Sequence of chain 1.C:
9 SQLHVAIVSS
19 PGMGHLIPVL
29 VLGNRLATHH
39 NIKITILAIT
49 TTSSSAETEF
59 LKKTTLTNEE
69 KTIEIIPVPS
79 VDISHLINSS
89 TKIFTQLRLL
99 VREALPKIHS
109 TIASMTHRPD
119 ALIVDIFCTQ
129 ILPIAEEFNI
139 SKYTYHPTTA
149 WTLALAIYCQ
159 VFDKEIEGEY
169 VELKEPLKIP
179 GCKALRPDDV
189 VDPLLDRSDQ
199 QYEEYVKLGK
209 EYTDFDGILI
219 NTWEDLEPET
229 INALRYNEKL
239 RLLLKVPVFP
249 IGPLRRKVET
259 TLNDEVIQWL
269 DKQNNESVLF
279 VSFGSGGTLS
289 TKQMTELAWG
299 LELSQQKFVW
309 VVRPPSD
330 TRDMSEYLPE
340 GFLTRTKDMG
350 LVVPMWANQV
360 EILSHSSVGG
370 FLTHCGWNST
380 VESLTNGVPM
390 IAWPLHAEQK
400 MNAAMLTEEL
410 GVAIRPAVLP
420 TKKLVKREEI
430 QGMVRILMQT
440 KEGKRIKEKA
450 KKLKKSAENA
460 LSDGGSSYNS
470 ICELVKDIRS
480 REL

Binding-site contacts:
Ligand atom CAD contacts residue TYR203 of chain 1.C at 3.6 Å (hydrophobic).
Ligand atom CAN contacts residue ALA396 of chain 1.C at 4.0 Å (hydrophobic).
Ligand atom CAL contacts residue GLU397 of chain 1.C at 3.4 Å.
Ligand atom CAJ contacts residue ALA396 of chain 1.C at 3.6 Å (hydrophobic).
Ligand atom CAG contacts residue PHE125 of chain 1.C at 4.3 Å (hydrophobic).
Ligand atom CAE contacts residue PRO191 of chain 1.C at 3.9 Å (hydrophobic).
Ligand atom OAI contacts residue ILE124 of chain 1.C at 3.9 Å.
Ligand atom CAJ contacts residue PHE125 of chain 1.C at 3.7 Å (hydrophobic).
Ligand atom CAF contacts residue GLU397 of chain 1.C at 3.8 Å.
Ligand atom CAF contacts residue ALA396 of chain 1.C at 3.7 Å (hydrophobic).
Ligand atom OAH contacts residue ILE91 of chain 1.C at 4.0 Å.
Ligand atom CAA contacts residue PHE125 of chain 1.C at 3.3 Å (hydrophobic).
Ligand atom OAI contacts residue GLU397 of chain 1.C at 3.2 Å.
Ligand atom CAK contacts residue ALA396 of chain 1.C at 3.7 Å (hydrophobic).
Ligand atom OAC contacts residue ALA396 of chain 1.C at 4.1 Å.
Ligand atom CAA contacts residue PHE92 of chain 1.C at 3.6 Å (hydrophobic).
Ligand atom CAK contacts residue PHE92 of chain 1.C at 4.2 Å (hydrophobic).
Ligand atom CAA contacts residue ILE91 of chain 1.C at 3.8 Å (hydrophobic).
Ligand atom OAB contacts residue THR146 of chain 1.C at 4.3 Å.
Ligand atom CAD contacts residue VAL189 of chain 1.C at 4.1 Å (hydrophobic).
Ligand atom CAG contacts residue ALA396 of chain 1.C at 3.9 Å (hydrophobic).
Ligand atom OAC contacts residue U2F1 of chain 1.L at 3.0 Å.
Ligand atom CAF contacts residue U2F1 of chain 1.L at 3.6 Å.
Ligand atom CAM contacts residue ALA396 of chain 1.C at 4.0 Å (hydrophobic).
Ligand atom OAB contacts residue HIS144 of chain 1.C at 4.0 Å.
Ligand atom CAN contacts residue GLU397 of chain 1.C at 3.9 Å.
Ligand atom OAC contacts residue PHE125 of chain 1.C at 3.9 Å.
Ligand atom CAJ contacts residue U2F1 of chain 1.L at 3.8 Å.
Ligand atom CAE contacts residue TYR203 of chain 1.C at 4.3 Å (hydrophobic).
Ligand atom CAK contacts residue PHE125 of chain 1.C at 3.8 Å (hydrophobic).
Ligand atom CAL contacts residue ILE124 of chain 1.C at 4.2 Å (hydrophobic).
Ligand atom OAB contacts residue THR150 of chain 1.C at 3.7 Å.
Ligand atom OAH contacts residue PHE125 of chain 1.C at 4.1 Å.
Ligand atom CAF contacts residue PHE125 of chain 1.C at 4.2 Å (hydrophobic).
Ligand atom CAE contacts residue PHE92 of chain 1.C at 3.7 Å (hydrophobic).
Ligand atom CAM contacts residue PHE92 of chain 1.C at 3.9 Å (hydrophobic).
Ligand atom CAA contacts residue LEU95 of chain 1.C at 4.1 Å (hydrophobic).
Ligand atom OAB contacts residue GLU397 of chain 1.C at 3.4 Å.
Ligand atom CAN contacts residue ILE124 of chain 1.C at 4.3 Å (hydrophobic).
Ligand atom CAG contacts residue PHE92 of chain 1.C at 3.4 Å (hydrophobic).

The small molecule below binds the protein below.
Small molecule (SMILES): COc1cc2ccc(=O)oc2cc1O